Binding-site contacts:
Ligand atom C8 contacts residue LEU46 of chain 1.B at 3.9 Å (hydrophobic).
Ligand atom O6 contacts residue ASN53 of chain 1.B at 4.2 Å.
Ligand atom C1 contacts residue ASN53 of chain 1.B at 1.4 Å.
Ligand atom C8 contacts residue ASN53 of chain 1.B at 3.7 Å.
Ligand atom C5 contacts residue ASN53 of chain 1.B at 3.5 Å.
Ligand atom C1 contacts residue LEU46 of chain 1.B at 4.3 Å (hydrophobic).
Ligand atom C7 contacts residue ASN53 of chain 1.B at 3.8 Å.
Ligand atom C7 contacts residue LEU46 of chain 1.B at 3.9 Å (hydrophobic).
Ligand atom N2 contacts residue LEU46 of chain 1.B at 4.3 Å.
Ligand atom O7 contacts residue PRO48 of chain 1.B at 4.4 Å.
Ligand atom C4 contacts residue ASN53 of chain 1.B at 4.1 Å.
Ligand atom C2 contacts residue ASN53 of chain 1.B at 2.4 Å.
Ligand atom O7 contacts residue LEU46 of chain 1.B at 4.0 Å.
Ligand atom C3 contacts residue ASN53 of chain 1.B at 3.7 Å.
Ligand atom O7 contacts residue TRP92 of chain 1.B at 4.3 Å.
Ligand atom N2 contacts residue ASN53 of chain 1.B at 3.1 Å (h-bond).
Ligand atom O5 contacts residue ASN53 of chain 1.B at 2.2 Å (h-bond).

A small-molecule ligand and the protein it binds are described below.
Small molecule (SMILES): CC(=O)N[C@@H]1[C@@H](O)[C@H](O)[C@@H](CO)O[C@H]1O

Sequence of chain 1.B:
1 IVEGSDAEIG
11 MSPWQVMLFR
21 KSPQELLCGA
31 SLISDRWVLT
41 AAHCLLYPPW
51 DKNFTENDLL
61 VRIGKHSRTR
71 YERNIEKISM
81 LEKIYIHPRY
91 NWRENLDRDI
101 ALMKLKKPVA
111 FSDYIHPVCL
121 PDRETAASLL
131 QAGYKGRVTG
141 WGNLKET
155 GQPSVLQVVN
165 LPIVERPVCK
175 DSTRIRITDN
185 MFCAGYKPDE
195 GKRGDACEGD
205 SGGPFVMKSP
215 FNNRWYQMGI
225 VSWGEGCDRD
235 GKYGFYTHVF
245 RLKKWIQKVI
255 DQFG